Sequence of chain 1.A:
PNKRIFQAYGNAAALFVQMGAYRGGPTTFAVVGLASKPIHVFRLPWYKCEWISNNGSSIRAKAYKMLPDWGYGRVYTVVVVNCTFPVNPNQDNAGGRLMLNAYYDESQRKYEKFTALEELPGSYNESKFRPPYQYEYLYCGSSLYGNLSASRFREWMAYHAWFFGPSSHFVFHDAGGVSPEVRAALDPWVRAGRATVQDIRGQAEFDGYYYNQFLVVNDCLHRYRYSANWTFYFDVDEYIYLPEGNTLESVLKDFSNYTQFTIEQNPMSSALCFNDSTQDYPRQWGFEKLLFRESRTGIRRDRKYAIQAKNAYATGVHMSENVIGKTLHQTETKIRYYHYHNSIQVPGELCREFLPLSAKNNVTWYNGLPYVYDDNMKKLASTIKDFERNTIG

This protein binds this small molecule.
Small molecule (SMILES): CC(=O)N[C@@H]1[C@@H](O)[C@H](O)[C@@H](CO)O[C@H]1O

Binding-site contacts:
Ligand atom C4 contacts residue ASN282 of chain 1.A at 4.3 Å.
Ligand atom O4 contacts residue LYS351 of chain 1.A at 4.2 Å.
Ligand atom C7 contacts residue ASN282 of chain 1.A at 3.0 Å.
Ligand atom C4 contacts residue LYS351 of chain 1.A at 3.5 Å.
Ligand atom O5 contacts residue LYS351 of chain 1.A at 3.7 Å.
Ligand atom C1 contacts residue ASN282 of chain 1.A at 1.5 Å.
Ligand atom O3 contacts residue LYS351 of chain 1.A at 2.9 Å (salt-bridge).
Ligand atom C6 contacts residue MAN4 of chain 1.F at 3.3 Å.
Ligand atom C7 contacts residue LYS351 of chain 1.A at 4.4 Å.
Ligand atom C8 contacts residue ASN282 of chain 1.A at 4.0 Å.
Ligand atom C1 contacts residue LYS351 of chain 1.A at 4.2 Å.
Ligand atom C3 contacts residue ASN282 of chain 1.A at 3.9 Å.
Ligand atom C3 contacts residue LYS351 of chain 1.A at 3.5 Å.
Ligand atom O6 contacts residue MAN4 of chain 1.F at 2.0 Å (h-bond).
Ligand atom O7 contacts residue ASN282 of chain 1.A at 3.0 Å (h-bond).
Ligand atom O6 contacts residue GLY350 of chain 1.A at 4.3 Å.
Ligand atom C2 contacts residue ASN282 of chain 1.A at 2.5 Å.
Ligand atom C5 contacts residue ASN282 of chain 1.A at 3.7 Å.
Ligand atom O5 contacts residue MAN4 of chain 1.F at 4.4 Å.
Ligand atom C2 contacts residue LYS351 of chain 1.A at 3.7 Å.
Ligand atom C6 contacts residue LYS351 of chain 1.A at 4.2 Å.
Ligand atom O5 contacts residue ASN282 of chain 1.A at 2.4 Å (h-bond).
Ligand atom C5 contacts residue LYS351 of chain 1.A at 4.2 Å.
Ligand atom C5 contacts residue MAN4 of chain 1.F at 3.9 Å.
Ligand atom N2 contacts residue ASN282 of chain 1.A at 2.8 Å (h-bond).
Ligand atom O7 contacts residue LYS351 of chain 1.A at 3.5 Å (salt-bridge).